Binding-site contacts:
Ligand atom C2 contacts residue GLY150 of chain 11.A at 3.8 Å.
Ligand atom O7 contacts residue GLY150 of chain 11.A at 2.9 Å (h-bond).
Ligand atom C3 contacts residue ASN154 of chain 11.A at 3.8 Å.
Ligand atom O5 contacts residue ASN154 of chain 11.A at 2.3 Å (h-bond).
Ligand atom O6 contacts residue MET151 of chain 11.A at 4.2 Å.
Ligand atom C1 contacts residue GLY150 of chain 11.A at 3.9 Å.
Ligand atom C3 contacts residue MET151 of chain 11.A at 4.0 Å (hydrophobic).
Ligand atom C2 contacts residue MET151 of chain 11.A at 4.2 Å (hydrophobic).
Ligand atom C8 contacts residue THR156 of chain 11.A at 4.5 Å.
Ligand atom C6 contacts residue MET151 of chain 11.A at 4.5 Å (hydrophobic).
Ligand atom C6 contacts residue ASN157 of chain 11.A at 3.5 Å.
Ligand atom C6 contacts residue THR156 of chain 11.A at 4.0 Å.
Ligand atom C7 contacts residue ASN154 of chain 11.A at 3.7 Å.
Ligand atom O5 contacts residue THR156 of chain 11.A at 4.0 Å.
Ligand atom O5 contacts residue THR156 of chain 11.A at 4.0 Å.
Ligand atom C1 contacts residue ASN154 of chain 11.A at 1.4 Å.
Ligand atom C2 contacts residue ASN154 of chain 11.A at 2.4 Å.
Ligand atom O6 contacts residue THR156 of chain 11.A at 4.5 Å.
Ligand atom C6 contacts residue THR156 of chain 11.A at 3.7 Å.
Ligand atom O7 contacts residue THR156 of chain 11.A at 4.5 Å.
Ligand atom O5 contacts residue MET151 of chain 11.A at 3.9 Å.
Ligand atom N2 contacts residue GLY150 of chain 11.A at 3.5 Å (h-bond).
Ligand atom O7 contacts residue HIS148 of chain 11.A at 3.6 Å (h-bond).
Ligand atom C6 contacts residue ASP161 of chain 11.A at 3.6 Å.
Ligand atom C5 contacts residue THR156 of chain 11.A at 3.9 Å.
Ligand atom C4 contacts residue ASN154 of chain 11.A at 4.2 Å.
Ligand atom C5 contacts residue ASN154 of chain 11.A at 3.6 Å.
Ligand atom C1 contacts residue THR156 of chain 11.A at 4.3 Å.
Ligand atom C5 contacts residue MET151 of chain 11.A at 3.8 Å (hydrophobic).
Ligand atom C1 contacts residue MET151 of chain 11.A at 4.1 Å (hydrophobic).
Ligand atom O5 contacts residue ASN157 of chain 11.A at 4.3 Å.
Ligand atom C8 contacts residue GLY150 of chain 11.A at 3.8 Å.
Ligand atom C4 contacts residue MET151 of chain 11.A at 3.9 Å (hydrophobic).
Ligand atom O7 contacts residue ASN154 of chain 11.A at 4.0 Å.
Ligand atom C7 contacts residue GLY150 of chain 11.A at 3.1 Å.
Ligand atom C8 contacts residue ASN157 of chain 11.A at 3.9 Å.
Ligand atom C5 contacts residue THR156 of chain 11.A at 4.2 Å.
Ligand atom N2 contacts residue ASN154 of chain 11.A at 2.9 Å (h-bond).

A protein and the small-molecule ligand that binds it are described below.
Small molecule (SMILES): CC(=O)N[C@H]1[C@H](O[C@H]2[C@H](O)[C@@H](NC(C)=O)CO[C@@H]2CO[C@@H]2O[C@@H](C)[C@@H](O)[C@@H](O)[C@@H]2O)O[C@H](CO)[C@@H](O)[C@@H]1O

Sequence of chain 11.A:
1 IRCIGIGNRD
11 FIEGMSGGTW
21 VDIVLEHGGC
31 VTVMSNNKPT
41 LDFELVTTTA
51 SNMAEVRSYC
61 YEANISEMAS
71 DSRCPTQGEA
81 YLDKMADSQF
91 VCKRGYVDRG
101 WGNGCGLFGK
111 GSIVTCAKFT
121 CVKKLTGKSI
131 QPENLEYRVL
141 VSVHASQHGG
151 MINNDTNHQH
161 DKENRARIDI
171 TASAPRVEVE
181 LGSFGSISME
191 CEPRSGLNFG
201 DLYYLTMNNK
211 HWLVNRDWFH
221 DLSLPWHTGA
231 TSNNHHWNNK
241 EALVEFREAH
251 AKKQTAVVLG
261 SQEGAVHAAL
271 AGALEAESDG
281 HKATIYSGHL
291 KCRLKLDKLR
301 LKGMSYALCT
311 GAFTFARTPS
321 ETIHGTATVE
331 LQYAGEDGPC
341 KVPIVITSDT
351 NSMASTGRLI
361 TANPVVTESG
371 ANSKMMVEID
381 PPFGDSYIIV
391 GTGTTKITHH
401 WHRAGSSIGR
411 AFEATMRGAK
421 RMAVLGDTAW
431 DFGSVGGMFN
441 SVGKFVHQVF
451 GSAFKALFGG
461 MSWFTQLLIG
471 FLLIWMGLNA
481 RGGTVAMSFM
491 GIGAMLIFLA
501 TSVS